Binding-site contacts:
Ligand atom N2 contacts residue ASP156 of chain 1.A at 2.8 Å (salt-bridge).
Ligand atom N2 contacts residue ASP102 of chain 1.A at 3.0 Å (salt-bridge).
Ligand atom N2 contacts residue MET260 of chain 1.A at 3.8 Å.
Ligand atom C12 contacts residue ASP280 of chain 1.A at 3.6 Å.
Ligand atom C7 contacts residue GLY230 of chain 1.A at 3.8 Å.
Ligand atom C2 contacts residue MET260 of chain 1.A at 3.9 Å (hydrophobic).
Ligand atom O1 contacts residue GLN203 of chain 1.A at 2.9 Å (h-bond).
Ligand atom N5 contacts residue ASP280 of chain 1.A at 3.5 Å (salt-bridge).
Ligand atom C8 contacts residue MET260 of chain 1.A at 3.6 Å (hydrophobic).
Ligand atom N1 contacts residue ASP156 of chain 1.A at 2.8 Å (salt-bridge).
Ligand atom C7 contacts residue MET260 of chain 1.A at 3.9 Å (hydrophobic).
Ligand atom N3 contacts residue MET260 of chain 1.A at 3.5 Å.
Ligand atom C12 contacts residue VAL282 of chain 1.A at 3.5 Å (hydrophobic).
Ligand atom C10 contacts residue ASP280 of chain 1.A at 2.9 Å.
Ligand atom O1 contacts residue GLY229 of chain 1.A at 3.2 Å.
Ligand atom C6 contacts residue MET260 of chain 1.A at 3.5 Å (hydrophobic).
Ligand atom O1 contacts residue GLY230 of chain 1.A at 2.8 Å (h-bond).
Ligand atom O1 contacts residue CYS158 of chain 1.A at 3.5 Å (h-bond).
Ligand atom C7 contacts residue GLN203 of chain 1.A at 3.8 Å.
Ligand atom N2 contacts residue ILE201 of chain 1.A at 3.6 Å.
Ligand atom N6 contacts residue ASP280 of chain 1.A at 3.0 Å (salt-bridge).
Ligand atom N5 contacts residue GLY261 of chain 1.A at 3.3 Å.
Ligand atom S1 contacts residue ASP280 of chain 1.A at 3.4 Å (salt-bridge).
Ligand atom N1 contacts residue MET260 of chain 1.A at 3.7 Å.
Ligand atom C7 contacts residue ASP156 of chain 1.A at 3.6 Å.
Ligand atom C8 contacts residue ASP156 of chain 1.A at 3.6 Å.
Ligand atom C8 contacts residue ASP102 of chain 1.A at 3.7 Å.
Ligand atom N4 contacts residue LEU231 of chain 1.A at 2.8 Å (h-bond).
Ligand atom N4 contacts residue MET260 of chain 1.A at 3.1 Å (h-bond).
Ligand atom O1 contacts residue ASP156 of chain 1.A at 3.6 Å.
Ligand atom N4 contacts residue ALA232 of chain 1.A at 3.8 Å.
Ligand atom C9 contacts residue ASP102 of chain 1.A at 3.1 Å.
Ligand atom C6 contacts residue LEU231 of chain 1.A at 3.8 Å (hydrophobic).
Ligand atom C11 contacts residue ASP280 of chain 1.A at 3.8 Å.
Ligand atom C1 contacts residue MET260 of chain 1.A at 3.8 Å (hydrophobic).
Ligand atom C5 contacts residue GLY230 of chain 1.A at 3.8 Å.
Ligand atom C1 contacts residue GLY261 of chain 1.A at 3.9 Å.
Ligand atom N3 contacts residue ASP102 of chain 1.A at 3.0 Å (salt-bridge).
Ligand atom C3 contacts residue MET260 of chain 1.A at 3.9 Å (hydrophobic).
Ligand atom N2 contacts residue SER103 of chain 1.A at 3.8 Å.

The small molecule below binds the protein below.
Small molecule (SMILES): Nc1cc(CSc2ncc[nH]2)c2nc(N)[nH]c(=O)c2c1

Sequence of chain 1.A:
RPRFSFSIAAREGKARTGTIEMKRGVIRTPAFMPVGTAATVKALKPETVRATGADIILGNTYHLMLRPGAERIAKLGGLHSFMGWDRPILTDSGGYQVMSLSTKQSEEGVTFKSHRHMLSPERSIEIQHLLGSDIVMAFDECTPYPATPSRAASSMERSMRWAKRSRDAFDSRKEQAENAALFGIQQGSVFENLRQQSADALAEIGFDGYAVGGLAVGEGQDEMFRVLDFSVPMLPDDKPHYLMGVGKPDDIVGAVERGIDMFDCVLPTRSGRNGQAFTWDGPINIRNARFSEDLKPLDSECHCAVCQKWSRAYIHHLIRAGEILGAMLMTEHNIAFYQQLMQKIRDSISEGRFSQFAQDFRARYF